The small molecule below binds the protein below.
Small molecule (SMILES): CC(=O)N[C@H]1[C@H](O[C@H]2[C@H](O)[C@@H](NC(C)=O)CO[C@@H]2CO)O[C@H](CO)[C@@H](O)[C@@H]1O

Sequence of chain 1.A:
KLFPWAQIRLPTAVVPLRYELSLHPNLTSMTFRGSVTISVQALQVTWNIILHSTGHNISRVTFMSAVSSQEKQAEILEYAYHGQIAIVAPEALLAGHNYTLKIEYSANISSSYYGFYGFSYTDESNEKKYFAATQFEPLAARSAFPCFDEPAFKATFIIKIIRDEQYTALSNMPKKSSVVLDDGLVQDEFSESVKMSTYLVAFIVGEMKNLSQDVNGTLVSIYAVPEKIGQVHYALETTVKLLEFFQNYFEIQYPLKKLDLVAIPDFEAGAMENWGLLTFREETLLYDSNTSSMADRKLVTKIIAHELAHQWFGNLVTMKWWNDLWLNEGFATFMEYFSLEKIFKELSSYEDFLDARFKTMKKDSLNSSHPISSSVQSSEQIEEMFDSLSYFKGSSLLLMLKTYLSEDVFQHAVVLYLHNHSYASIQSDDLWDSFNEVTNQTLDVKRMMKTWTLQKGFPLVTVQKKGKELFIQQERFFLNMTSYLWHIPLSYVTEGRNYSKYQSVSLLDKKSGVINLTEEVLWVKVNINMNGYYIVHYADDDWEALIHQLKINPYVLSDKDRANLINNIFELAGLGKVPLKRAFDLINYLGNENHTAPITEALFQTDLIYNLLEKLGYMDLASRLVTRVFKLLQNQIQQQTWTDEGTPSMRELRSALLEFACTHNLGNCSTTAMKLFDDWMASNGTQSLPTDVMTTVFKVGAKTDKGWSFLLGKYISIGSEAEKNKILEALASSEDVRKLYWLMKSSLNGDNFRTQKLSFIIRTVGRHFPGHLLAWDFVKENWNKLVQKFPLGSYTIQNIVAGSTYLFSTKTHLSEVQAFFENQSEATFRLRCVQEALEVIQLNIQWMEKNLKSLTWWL

Binding-site contacts:
Ligand atom N2 contacts residue ASN475 of chain 1.A at 2.9 Å (h-bond).
Ligand atom C3 contacts residue ASN475 of chain 1.A at 3.8 Å.
Ligand atom C2 contacts residue ASN475 of chain 1.A at 2.5 Å.
Ligand atom O5 contacts residue ASN475 of chain 1.A at 2.4 Å (h-bond).
Ligand atom C8 contacts residue ASN475 of chain 1.A at 4.3 Å.
Ligand atom C5 contacts residue ASN475 of chain 1.A at 3.7 Å.
Ligand atom C1 contacts residue ASN475 of chain 1.A at 1.4 Å.
Ligand atom C7 contacts residue ASN475 of chain 1.A at 3.2 Å.
Ligand atom O7 contacts residue ASN475 of chain 1.A at 3.1 Å (h-bond).
Ligand atom C4 contacts residue ASN475 of chain 1.A at 4.2 Å.
Ligand atom C6 contacts residue GLN476 of chain 1.A at 4.0 Å.